This small molecule binds to this protein.
Small molecule (SMILES): CC(=O)N[C@H]1[C@H](O[C@H]2[C@H](O)[C@@H](NC(C)=O)CO[C@@H]2CO)O[C@H](CO)[C@@H](O)[C@@H]1O

Sequence of chain 1.A:
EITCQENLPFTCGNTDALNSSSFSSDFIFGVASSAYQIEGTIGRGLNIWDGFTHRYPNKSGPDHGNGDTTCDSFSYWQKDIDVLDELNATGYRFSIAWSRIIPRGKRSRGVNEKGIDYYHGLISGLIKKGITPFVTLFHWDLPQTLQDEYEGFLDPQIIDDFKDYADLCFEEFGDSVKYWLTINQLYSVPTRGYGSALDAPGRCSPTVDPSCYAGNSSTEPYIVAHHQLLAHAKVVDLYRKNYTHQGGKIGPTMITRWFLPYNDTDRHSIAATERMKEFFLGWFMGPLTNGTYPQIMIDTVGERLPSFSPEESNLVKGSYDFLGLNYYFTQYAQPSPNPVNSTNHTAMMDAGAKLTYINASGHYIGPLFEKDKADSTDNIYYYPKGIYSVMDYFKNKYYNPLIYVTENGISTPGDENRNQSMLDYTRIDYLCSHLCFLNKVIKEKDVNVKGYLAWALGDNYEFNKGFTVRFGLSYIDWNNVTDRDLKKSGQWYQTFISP

Binding-site contacts:
Ligand atom C5 contacts residue THR219 of chain 1.A at 3.7 Å.
Ligand atom C7 contacts residue ASN216 of chain 1.A at 3.3 Å.
Ligand atom C5 contacts residue ASN216 of chain 1.A at 3.7 Å.
Ligand atom C8 contacts residue SER205 of chain 1.A at 3.6 Å.
Ligand atom C2 contacts residue ASN216 of chain 1.A at 2.5 Å.
Ligand atom C8 contacts residue GLU303 of chain 1.A at 3.6 Å.
Ligand atom C8 contacts residue PRO206 of chain 1.A at 4.4 Å (hydrophobic).
Ligand atom C4 contacts residue ASN216 of chain 1.A at 4.2 Å.
Ligand atom C8 contacts residue ARG304 of chain 1.A at 4.0 Å.
Ligand atom C8 contacts residue ASN216 of chain 1.A at 4.5 Å.
Ligand atom C6 contacts residue THR219 of chain 1.A at 3.9 Å.
Ligand atom O5 contacts residue THR219 of chain 1.A at 3.5 Å.
Ligand atom C7 contacts residue SER205 of chain 1.A at 4.3 Å.
Ligand atom O7 contacts residue ASN216 of chain 1.A at 3.5 Å (h-bond).
Ligand atom N2 contacts residue ASN216 of chain 1.A at 2.9 Å (h-bond).
Ligand atom O7 contacts residue ARG304 of chain 1.A at 4.5 Å.
Ligand atom C1 contacts residue THR219 of chain 1.A at 3.9 Å.
Ligand atom O5 contacts residue ASN216 of chain 1.A at 2.4 Å (h-bond).
Ligand atom C8 contacts residue THR343 of chain 1.A at 3.9 Å.
Ligand atom C1 contacts residue ASN216 of chain 1.A at 1.6 Å.
Ligand atom C3 contacts residue ASN216 of chain 1.A at 3.9 Å.